Sequence of chain 1.D:
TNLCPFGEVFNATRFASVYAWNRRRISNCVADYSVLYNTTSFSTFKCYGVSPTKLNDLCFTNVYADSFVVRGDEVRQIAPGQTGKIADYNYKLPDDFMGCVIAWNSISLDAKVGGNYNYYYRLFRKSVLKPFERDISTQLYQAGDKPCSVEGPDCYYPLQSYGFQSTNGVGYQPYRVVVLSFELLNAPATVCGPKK

Binding-site contacts:
Ligand atom N2 contacts residue ASN45 of chain 1.D at 3.0 Å (h-bond).
Ligand atom O5 contacts residue ASN45 of chain 1.D at 2.4 Å (h-bond).
Ligand atom C3 contacts residue ASN45 of chain 1.D at 3.8 Å.
Ligand atom C8 contacts residue PHE40 of chain 1.D at 4.1 Å (hydrophobic).
Ligand atom O7 contacts residue GLY41 of chain 1.D at 3.0 Å.
Ligand atom C8 contacts residue ASN45 of chain 1.D at 4.2 Å.
Ligand atom C4 contacts residue ASN45 of chain 1.D at 4.2 Å.
Ligand atom C1 contacts residue ASN45 of chain 1.D at 1.4 Å.
Ligand atom C7 contacts residue ASN45 of chain 1.D at 3.5 Å.
Ligand atom C8 contacts residue PHE44 of chain 1.D at 3.5 Å (hydrophobic).
Ligand atom C7 contacts residue GLY41 of chain 1.D at 3.8 Å.
Ligand atom C5 contacts residue ASN45 of chain 1.D at 3.7 Å.
Ligand atom C2 contacts residue ASN45 of chain 1.D at 2.5 Å.
Ligand atom C8 contacts residue GLY41 of chain 1.D at 4.0 Å.
Ligand atom O7 contacts residue ASN45 of chain 1.D at 3.6 Å (h-bond).

A small-molecule ligand and the protein it binds are described below.
Small molecule (SMILES): CC(=O)N[C@H]1[C@H](O[C@H]2[C@H](O)[C@@H](NC(C)=O)CO[C@@H]2CO)O[C@H](CO)[C@@H](O)[C@@H]1O